Sequence of chain 1.A:
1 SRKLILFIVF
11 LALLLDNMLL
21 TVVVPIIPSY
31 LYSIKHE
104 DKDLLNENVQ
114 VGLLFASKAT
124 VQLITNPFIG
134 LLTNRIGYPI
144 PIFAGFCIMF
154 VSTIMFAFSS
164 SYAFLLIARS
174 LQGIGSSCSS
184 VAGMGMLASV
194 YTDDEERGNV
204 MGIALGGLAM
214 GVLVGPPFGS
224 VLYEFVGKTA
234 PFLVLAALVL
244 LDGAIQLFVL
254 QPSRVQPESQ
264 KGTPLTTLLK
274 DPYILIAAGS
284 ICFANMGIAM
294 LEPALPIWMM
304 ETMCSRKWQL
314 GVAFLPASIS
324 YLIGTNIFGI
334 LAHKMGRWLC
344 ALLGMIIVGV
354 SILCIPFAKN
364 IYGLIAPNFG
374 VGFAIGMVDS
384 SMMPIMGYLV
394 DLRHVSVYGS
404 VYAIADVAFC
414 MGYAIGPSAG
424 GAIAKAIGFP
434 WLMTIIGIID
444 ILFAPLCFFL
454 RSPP

Binding-site contacts:
Ligand atom C29 contacts residue THR21 of chain 1.A at 3.8 Å.
Ligand atom O43 contacts residue TYR405 of chain 1.A at 3.5 Å.
Ligand atom O32 contacts residue TYR324 of chain 1.A at 3.1 Å (h-bond).
Ligand atom O28 contacts residue PHE317 of chain 1.A at 3.7 Å.
Ligand atom N8 contacts residue ASN288 of chain 1.A at 3.5 Å (h-bond).
Ligand atom C9 contacts residue TYR324 of chain 1.A at 3.8 Å (hydrophobic).
Ligand atom C29 contacts residue GLU295 of chain 1.A at 3.2 Å.
Ligand atom N21 contacts residue TYR416 of chain 1.A at 3.3 Å (h-bond).
Ligand atom C44 contacts residue ALA408 of chain 1.A at 3.4 Å (hydrophobic).
Ligand atom O30 contacts residue PHE412 of chain 1.A at 3.7 Å.
Ligand atom C20 contacts residue LEU20 of chain 1.A at 3.7 Å (hydrophobic).
Ligand atom O43 contacts residue ALA408 of chain 1.A at 3.4 Å.
Ligand atom C37 contacts residue LEU208 of chain 1.A at 3.6 Å (hydrophobic).
Ligand atom C40 contacts residue LEU208 of chain 1.A at 3.6 Å (hydrophobic).
Ligand atom C44 contacts residue PHE412 of chain 1.A at 3.3 Å (hydrophobic).
Ligand atom C12 contacts residue ILE291 of chain 1.A at 3.6 Å (hydrophobic).
Ligand atom C36 contacts residue LEU208 of chain 1.A at 3.4 Å (hydrophobic).
Ligand atom C12 contacts residue TYR416 of chain 1.A at 3.6 Å (hydrophobic).
Ligand atom C24 contacts residue ALA320 of chain 1.A at 3.7 Å (hydrophobic).
Ligand atom O28 contacts residue THR21 of chain 1.A at 3.6 Å.
Ligand atom O18 contacts residue TYR416 of chain 1.A at 3.6 Å.
Ligand atom C35 contacts residue LEU208 of chain 1.A at 3.7 Å (hydrophobic).
Ligand atom C17 contacts residue ASN17 of chain 1.A at 3.4 Å.
Ligand atom O19 contacts residue ASN17 of chain 1.A at 3.7 Å.
Ligand atom C29 contacts residue VAL24 of chain 1.A at 3.6 Å (hydrophobic).
Ligand atom O18 contacts residue VAL215 of chain 1.A at 3.6 Å.
Ligand atom O39 contacts residue LEU208 of chain 1.A at 3.3 Å.
Ligand atom C13 contacts residue ASN288 of chain 1.A at 3.2 Å.
Ligand atom C13 contacts residue TYR416 of chain 1.A at 3.6 Å (hydrophobic).
Ligand atom C9 contacts residue ILE378 of chain 1.A at 3.4 Å (hydrophobic).
Ligand atom C34 contacts residue PHE412 of chain 1.A at 3.6 Å (hydrophobic).
Ligand atom O18 contacts residue LEU20 of chain 1.A at 3.7 Å.
Ligand atom C14 contacts residue ASN288 of chain 1.A at 3.4 Å.
Ligand atom C23 contacts residue ILE291 of chain 1.A at 3.7 Å (hydrophobic).
Ligand atom O18 contacts residue ASN17 of chain 1.A at 3.4 Å (h-bond).
Ligand atom O41 contacts residue LEU208 of chain 1.A at 3.5 Å.
Ligand atom C31 contacts residue TYR324 of chain 1.A at 3.7 Å (hydrophobic).
Ligand atom C14 contacts residue TYR416 of chain 1.A at 3.3 Å (hydrophobic).
Ligand atom N21 contacts residue ILE291 of chain 1.A at 3.5 Å.
Ligand atom C42 contacts residue MET386 of chain 1.A at 3.5 Å (hydrophobic).

The small molecule below binds the protein below.
Small molecule (SMILES): COC(=O)[C@H]1[C@H]2C[C@@H]3c4[nH]c5cc(OC)ccc5c4CCN3C[C@H]2C[C@@H](OC(=O)c2cc(OC)c(OC)c(OC)c2)[C@@H]1OC